Sequence of chain 3.A:
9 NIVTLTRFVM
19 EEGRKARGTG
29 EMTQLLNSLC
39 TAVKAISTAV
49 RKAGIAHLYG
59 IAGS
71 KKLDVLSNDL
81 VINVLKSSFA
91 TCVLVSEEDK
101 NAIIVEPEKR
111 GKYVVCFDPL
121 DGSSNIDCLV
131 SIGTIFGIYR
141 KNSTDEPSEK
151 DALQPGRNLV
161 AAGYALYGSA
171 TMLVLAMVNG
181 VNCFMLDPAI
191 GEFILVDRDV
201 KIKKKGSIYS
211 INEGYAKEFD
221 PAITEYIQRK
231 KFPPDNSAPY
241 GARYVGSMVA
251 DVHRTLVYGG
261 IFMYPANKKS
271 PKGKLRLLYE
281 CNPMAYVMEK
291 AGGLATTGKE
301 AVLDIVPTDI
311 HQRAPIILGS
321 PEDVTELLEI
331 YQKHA

Binding-site contacts:
Ligand atom O1 contacts residue PO41 of chain 3.D at 2.9 Å (h-bond).
Ligand atom C6 contacts residue GLY246 of chain 3.A at 3.8 Å.
Ligand atom C4 contacts residue GLY246 of chain 3.A at 3.3 Å.
Ligand atom O3 contacts residue SER247 of chain 3.A at 3.8 Å.
Ligand atom O1 contacts residue MG1 of chain 3.C at 3.2 Å.
Ligand atom P contacts residue TYR264 of chain 3.A at 3.6 Å.
Ligand atom O2 contacts residue GLY122 of chain 3.A at 3.6 Å.
Ligand atom O2 contacts residue GLY246 of chain 3.A at 3.8 Å.
Ligand atom O3 contacts residue MET248 of chain 3.A at 2.8 Å (h-bond).
Ligand atom C1 contacts residue LYS274 of chain 3.A at 3.6 Å.
Ligand atom O1 contacts residue ASP121 of chain 3.A at 3.1 Å (salt-bridge).
Ligand atom O3P contacts residue TYR244 of chain 3.A at 2.6 Å (h-bond).
Ligand atom O1 contacts residue GLU280 of chain 3.A at 3.1 Å (salt-bridge).
Ligand atom O1P contacts residue TYR215 of chain 3.A at 2.6 Å (h-bond).
Ligand atom P contacts residue TYR215 of chain 3.A at 3.8 Å.
Ligand atom O2P contacts residue TYR215 of chain 3.A at 3.9 Å.
Ligand atom O5 contacts residue LYS274 of chain 3.A at 3.1 Å (salt-bridge).
Ligand atom O6 contacts residue TYR264 of chain 3.A at 3.6 Å.
Ligand atom O3P contacts residue TYR264 of chain 3.A at 3.9 Å.
Ligand atom C5 contacts residue GLY246 of chain 3.A at 3.9 Å.
Ligand atom P contacts residue TYR244 of chain 3.A at 3.7 Å.
Ligand atom C3 contacts residue MET248 of chain 3.A at 3.6 Å (hydrophobic).
Ligand atom C4 contacts residue MET248 of chain 3.A at 3.5 Å (hydrophobic).
Ligand atom C1 contacts residue ASP121 of chain 3.A at 3.9 Å.
Ligand atom O4 contacts residue MET248 of chain 3.A at 3.2 Å (h-bond).
Ligand atom O2P contacts residue ASN212 of chain 3.A at 3.9 Å.
Ligand atom O3P contacts residue ARG243 of chain 4.A at 3.3 Å (salt-bridge).
Ligand atom C1 contacts residue PO41 of chain 3.D at 3.5 Å.
Ligand atom O1P contacts residue TYR264 of chain 3.A at 2.5 Å (h-bond).
Ligand atom C3 contacts residue ASP121 of chain 3.A at 3.7 Å.
Ligand atom O6 contacts residue LYS274 of chain 3.A at 3.3 Å (salt-bridge).
Ligand atom O3P contacts residue ASN212 of chain 3.A at 2.8 Å (h-bond).
Ligand atom C6 contacts residue TYR244 of chain 3.A at 3.2 Å (hydrophobic).
Ligand atom C2 contacts residue LYS274 of chain 3.A at 4.0 Å.
Ligand atom P contacts residue ASN212 of chain 3.A at 3.8 Å.
Ligand atom O3 contacts residue ASP121 of chain 3.A at 2.7 Å (salt-bridge).
Ligand atom O6 contacts residue TYR244 of chain 3.A at 3.8 Å.
Ligand atom O2P contacts residue ARG243 of chain 4.A at 3.0 Å (salt-bridge).
Ligand atom O2 contacts residue PO41 of chain 3.D at 3.7 Å.
Ligand atom O1 contacts residue LEU275 of chain 3.A at 3.9 Å.

This small molecule binds to this protein.
Small molecule (SMILES): O=P(O)(O)OC[C@H]1O[C@](O)(CO)[C@@H](O)[C@@H]1O

Sequence of chain 4.A:
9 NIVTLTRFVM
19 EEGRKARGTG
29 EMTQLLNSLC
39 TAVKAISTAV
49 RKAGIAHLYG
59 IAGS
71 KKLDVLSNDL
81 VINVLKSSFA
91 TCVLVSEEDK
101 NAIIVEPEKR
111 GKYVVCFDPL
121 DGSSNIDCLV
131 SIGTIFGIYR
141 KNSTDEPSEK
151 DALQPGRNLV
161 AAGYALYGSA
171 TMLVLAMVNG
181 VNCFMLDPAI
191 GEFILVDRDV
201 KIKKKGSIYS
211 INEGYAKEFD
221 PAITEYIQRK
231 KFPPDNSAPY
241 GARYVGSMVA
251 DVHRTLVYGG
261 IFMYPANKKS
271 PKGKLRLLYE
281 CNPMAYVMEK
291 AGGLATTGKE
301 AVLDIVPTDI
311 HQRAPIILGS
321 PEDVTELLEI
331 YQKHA